Sequence of chain 7.A:
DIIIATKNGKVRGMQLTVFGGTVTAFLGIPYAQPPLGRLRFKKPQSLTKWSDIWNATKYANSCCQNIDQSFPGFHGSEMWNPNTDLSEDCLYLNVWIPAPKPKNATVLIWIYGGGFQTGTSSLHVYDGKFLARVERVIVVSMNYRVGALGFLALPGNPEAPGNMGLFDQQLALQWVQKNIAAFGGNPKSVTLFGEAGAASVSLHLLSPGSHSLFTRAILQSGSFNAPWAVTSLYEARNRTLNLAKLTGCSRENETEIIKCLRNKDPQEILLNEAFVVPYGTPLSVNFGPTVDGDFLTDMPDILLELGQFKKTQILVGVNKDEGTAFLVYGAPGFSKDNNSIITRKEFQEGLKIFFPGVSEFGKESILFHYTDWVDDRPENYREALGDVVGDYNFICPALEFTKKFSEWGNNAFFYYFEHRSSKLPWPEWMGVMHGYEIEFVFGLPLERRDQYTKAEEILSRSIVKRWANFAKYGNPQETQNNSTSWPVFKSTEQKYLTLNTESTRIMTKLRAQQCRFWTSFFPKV

This protein binds this small molecule.
Small molecule (SMILES): CC(=O)N[C@@H]1[C@@H](O)[C@H](O)[C@@H](CO)O[C@H]1O

Binding-site contacts:
Ligand atom C7 contacts residue TYR237 of chain 7.A at 3.9 Å (hydrophobic).
Ligand atom O4 contacts residue ASN245 of chain 7.A at 3.7 Å.
Ligand atom C3 contacts residue NAG1 of chain 7.R at 4.1 Å.
Ligand atom C5 contacts residue ASN241 of chain 7.A at 3.9 Å.
Ligand atom O4 contacts residue ASN241 of chain 7.A at 3.8 Å.
Ligand atom C8 contacts residue TYR237 of chain 7.A at 3.2 Å (hydrophobic).
Ligand atom O4 contacts residue FUC1 of chain 7.S at 4.0 Å.
Ligand atom C6 contacts residue ASN241 of chain 7.A at 4.0 Å.
Ligand atom O4 contacts residue NAG1 of chain 7.R at 3.5 Å.
Ligand atom C4 contacts residue ASN245 of chain 7.A at 4.0 Å.
Ligand atom C5 contacts residue ASN245 of chain 7.A at 4.3 Å.
Ligand atom C2 contacts residue ASN241 of chain 7.A at 3.8 Å.
Ligand atom O6 contacts residue ASN241 of chain 7.A at 3.1 Å (h-bond).
Ligand atom O6 contacts residue ASN245 of chain 7.A at 3.3 Å (h-bond).
Ligand atom O3 contacts residue ASN241 of chain 7.A at 3.0 Å (h-bond).
Ligand atom C1 contacts residue ASN241 of chain 7.A at 4.3 Å.
Ligand atom O5 contacts residue ASN241 of chain 7.A at 4.0 Å.
Ligand atom C5 contacts residue NAG1 of chain 7.R at 4.1 Å.
Ligand atom O7 contacts residue TYR237 of chain 7.A at 4.4 Å.
Ligand atom C4 contacts residue NAG1 of chain 7.R at 4.2 Å.
Ligand atom C6 contacts residue ASN245 of chain 7.A at 3.3 Å.
Ligand atom N2 contacts residue TYR237 of chain 7.A at 4.5 Å.
Ligand atom C3 contacts residue ASN241 of chain 7.A at 3.4 Å.
Ligand atom C4 contacts residue ASN241 of chain 7.A at 3.0 Å.
Ligand atom C8 contacts residue ASN241 of chain 7.A at 4.1 Å.